Sequence of chain 1.A:
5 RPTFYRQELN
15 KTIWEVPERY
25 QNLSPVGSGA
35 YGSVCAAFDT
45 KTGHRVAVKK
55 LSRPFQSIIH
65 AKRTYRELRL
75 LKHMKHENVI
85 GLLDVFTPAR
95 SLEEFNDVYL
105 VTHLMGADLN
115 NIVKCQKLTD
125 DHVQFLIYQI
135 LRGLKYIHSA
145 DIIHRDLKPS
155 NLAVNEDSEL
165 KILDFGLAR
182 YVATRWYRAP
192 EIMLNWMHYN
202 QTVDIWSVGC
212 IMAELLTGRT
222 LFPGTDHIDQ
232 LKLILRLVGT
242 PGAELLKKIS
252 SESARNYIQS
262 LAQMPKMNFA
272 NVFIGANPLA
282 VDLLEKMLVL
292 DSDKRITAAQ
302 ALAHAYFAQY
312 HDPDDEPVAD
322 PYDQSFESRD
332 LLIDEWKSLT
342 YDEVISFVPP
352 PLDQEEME

The protein below binds the small molecule below.
Small molecule (SMILES): [H]/N=C(\NCC)NCC1C2CC3CC(C2)CC1C3

Binding-site contacts:
Ligand atom N2 contacts residue THR221 of chain 1.A at 2.6 Å (h-bond).
Ligand atom C7 contacts residue LEU234 of chain 1.A at 3.4 Å (hydrophobic).
Ligand atom C8 contacts residue ARG237 of chain 1.A at 3.9 Å.
Ligand atom C contacts residue THR221 of chain 1.A at 3.5 Å.
Ligand atom N1 contacts residue LEU222 of chain 1.A at 2.8 Å (h-bond).
Ligand atom C1 contacts residue PRO224 of chain 1.A at 4.3 Å (hydrophobic).
Ligand atom C7 contacts residue ARG237 of chain 1.A at 4.2 Å.
Ligand atom C1 contacts residue LEU234 of chain 1.A at 4.2 Å (hydrophobic).
Ligand atom C13 contacts residue ARG220 of chain 1.A at 4.1 Å.
Ligand atom N1 contacts residue THR221 of chain 1.A at 3.7 Å.
Ligand atom C contacts residue SO41 of chain 1.I at 3.9 Å.
Ligand atom C1 contacts residue LEU222 of chain 1.A at 3.3 Å (hydrophobic).
Ligand atom C2 contacts residue LEU222 of chain 1.A at 4.1 Å (hydrophobic).
Ligand atom C12 contacts residue THR221 of chain 1.A at 3.3 Å.
Ligand atom C6 contacts residue LEU238 of chain 1.A at 3.8 Å (hydrophobic).
Ligand atom C10 contacts residue LEU222 of chain 1.A at 3.7 Å (hydrophobic).
Ligand atom N1 contacts residue PRO224 of chain 1.A at 3.6 Å.
Ligand atom N2 contacts residue LEU222 of chain 1.A at 4.1 Å.
Ligand atom C4 contacts residue ARG237 of chain 1.A at 3.5 Å.
Ligand atom C9 contacts residue PHE223 of chain 1.A at 4.0 Å (hydrophobic).
Ligand atom C5 contacts residue MET268 of chain 1.A at 4.0 Å (hydrophobic).
Ligand atom N1 contacts residue SO41 of chain 1.I at 3.8 Å.
Ligand atom C10 contacts residue SO41 of chain 1.I at 4.1 Å.
Ligand atom C7 contacts residue LEU238 of chain 1.A at 4.0 Å (hydrophobic).
Ligand atom C6 contacts residue ARG237 of chain 1.A at 4.1 Å.
Ligand atom C11 contacts residue SO41 of chain 1.I at 4.0 Å.
Ligand atom C12 contacts residue SO41 of chain 1.I at 4.3 Å.
Ligand atom C contacts residue PRO224 of chain 1.A at 3.9 Å (hydrophobic).
Ligand atom C13 contacts residue THR221 of chain 1.A at 3.4 Å.
Ligand atom C9 contacts residue LEU234 of chain 1.A at 4.2 Å (hydrophobic).
Ligand atom C12 contacts residue ARG220 of chain 1.A at 3.8 Å.
Ligand atom C9 contacts residue LEU222 of chain 1.A at 3.5 Å (hydrophobic).
Ligand atom N2 contacts residue SO41 of chain 1.I at 3.5 Å (h-bond).
Ligand atom C8 contacts residue LEU234 of chain 1.A at 3.8 Å (hydrophobic).
Ligand atom C6 contacts residue MET268 of chain 1.A at 3.8 Å (hydrophobic).
Ligand atom C11 contacts residue VAL273 of chain 1.A at 4.1 Å (hydrophobic).
Ligand atom C3 contacts residue ARG237 of chain 1.A at 3.8 Å.
Ligand atom C13 contacts residue PRO224 of chain 1.A at 3.8 Å (hydrophobic).
Ligand atom C contacts residue LEU222 of chain 1.A at 3.9 Å (hydrophobic).
Ligand atom N2 contacts residue PRO224 of chain 1.A at 3.9 Å.